Sequence of chain 2.B:
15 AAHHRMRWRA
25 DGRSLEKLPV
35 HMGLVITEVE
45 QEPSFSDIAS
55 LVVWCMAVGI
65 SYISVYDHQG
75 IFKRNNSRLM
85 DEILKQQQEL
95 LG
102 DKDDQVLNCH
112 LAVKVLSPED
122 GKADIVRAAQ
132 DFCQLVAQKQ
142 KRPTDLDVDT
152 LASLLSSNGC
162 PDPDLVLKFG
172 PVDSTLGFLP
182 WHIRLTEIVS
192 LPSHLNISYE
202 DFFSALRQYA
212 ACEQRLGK

Binding-site contacts:
Ligand atom O4 contacts residue ARG218 of chain 2.A at 3.4 Å (salt-bridge).
Ligand atom O7 contacts residue MG1 of chain 2.E at 1.9 Å.
Ligand atom O6 contacts residue ARG212 of chain 2.A at 3.7 Å.
Ligand atom C13 contacts residue ILE39 of chain 2.A at 3.9 Å (hydrophobic).
Ligand atom S9 contacts residue ARG212 of chain 2.A at 3.4 Å (salt-bridge).
Ligand atom C10 contacts residue TYR83 of chain 2.A at 3.5 Å (hydrophobic).
Ligand atom O7 contacts residue GGS1 of chain 2.D at 3.1 Å (h-bond).
Ligand atom C14 contacts residue PHE85 of chain 2.A at 3.3 Å (hydrophobic).
Ligand atom O8 contacts residue ASN89 of chain 2.A at 3.3 Å (h-bond).
Ligand atom S9 contacts residue ILE39 of chain 2.A at 3.9 Å.
Ligand atom P3 contacts residue MG1 of chain 2.E at 3.4 Å.
Ligand atom P1 contacts residue GLY218 of chain 2.B at 3.9 Å.
Ligand atom O4 contacts residue SER220 of chain 2.A at 2.8 Å (h-bond).
Ligand atom C11 contacts residue TYR83 of chain 2.A at 3.9 Å (hydrophobic).
Ligand atom C13 contacts residue GGS1 of chain 2.D at 3.6 Å.
Ligand atom O2 contacts residue SER220 of chain 2.A at 3.1 Å (h-bond).
Ligand atom C12 contacts residue TYR83 of chain 2.A at 3.7 Å (hydrophobic).
Ligand atom C14 contacts residue TYR83 of chain 2.A at 3.5 Å (hydrophobic).
Ligand atom C12 contacts residue ASN89 of chain 2.A at 3.9 Å.
Ligand atom O2 contacts residue ARG212 of chain 2.A at 3.0 Å (salt-bridge).
Ligand atom C13 contacts residue TYR83 of chain 2.A at 3.1 Å (hydrophobic).
Ligand atom O4 contacts residue LEU217 of chain 2.B at 3.9 Å.
Ligand atom O5 contacts residue GLY218 of chain 2.B at 2.7 Å (h-bond).
Ligand atom C14 contacts residue ALA84 of chain 2.A at 3.4 Å (hydrophobic).
Ligand atom O8 contacts residue ARG92 of chain 2.A at 3.9 Å.
Ligand atom C13 contacts residue MET40 of chain 2.A at 3.9 Å (hydrophobic).
Ligand atom O7 contacts residue ASP41 of chain 2.A at 3.4 Å (salt-bridge).
Ligand atom C10 contacts residue ILE39 of chain 2.A at 3.8 Å (hydrophobic).
Ligand atom O8 contacts residue GLY218 of chain 2.B at 3.9 Å.
Ligand atom C14 contacts residue SER86 of chain 2.A at 3.7 Å.
Ligand atom C14 contacts residue GGS1 of chain 2.D at 3.5 Å.
Ligand atom P1 contacts residue SER220 of chain 2.A at 3.5 Å.
Ligand atom P1 contacts residue ARG218 of chain 2.A at 3.8 Å.
Ligand atom P1 contacts residue ARG212 of chain 2.A at 3.9 Å.
Ligand atom P3 contacts residue ARG212 of chain 2.A at 3.6 Å.
Ligand atom O5 contacts residue ARG216 of chain 2.B at 3.8 Å.
Ligand atom C14 contacts residue ASN89 of chain 2.A at 3.4 Å.
Ligand atom C11 contacts residue ASN89 of chain 2.A at 3.6 Å.
Ligand atom O6 contacts residue ARG218 of chain 2.A at 2.6 Å (salt-bridge).
Ligand atom O5 contacts residue LEU217 of chain 2.B at 3.4 Å (h-bond).

This small molecule binds to this protein.
Small molecule (SMILES): C=C(C)CCS[P](=O)(O)OP(=O)(O)O

Sequence of chain 2.A:
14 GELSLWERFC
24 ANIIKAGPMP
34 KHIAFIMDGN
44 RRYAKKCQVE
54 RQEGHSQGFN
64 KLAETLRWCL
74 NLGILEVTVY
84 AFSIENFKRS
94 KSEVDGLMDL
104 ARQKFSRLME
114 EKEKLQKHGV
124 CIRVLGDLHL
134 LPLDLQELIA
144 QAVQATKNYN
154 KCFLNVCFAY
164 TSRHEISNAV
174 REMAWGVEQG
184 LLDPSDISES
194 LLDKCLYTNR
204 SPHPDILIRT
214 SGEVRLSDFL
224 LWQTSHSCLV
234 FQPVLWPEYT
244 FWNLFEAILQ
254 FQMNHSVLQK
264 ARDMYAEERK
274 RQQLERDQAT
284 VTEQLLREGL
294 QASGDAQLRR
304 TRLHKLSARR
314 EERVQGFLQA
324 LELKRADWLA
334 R